The small molecule below binds the protein below.
Small molecule (SMILES): CC/C(=C(\c1ccc(O)cc1)c1ccc(OCCN(C)C)cc1)c1ccccc1

Binding-site contacts:
Ligand atom C14 contacts residue HIS219 of chain 1.D at 3.8 Å.
Ligand atom C21 contacts residue TRP78 of chain 1.D at 3.8 Å (hydrophobic).
Ligand atom N24 contacts residue ASP46 of chain 1.D at 2.6 Å (salt-bridge).
Ligand atom C12 contacts residue MET116 of chain 1.D at 3.8 Å (hydrophobic).
Ligand atom C6 contacts residue ALA45 of chain 1.D at 3.8 Å (hydrophobic).
Ligand atom C22 contacts residue LEU82 of chain 1.D at 4.0 Å (hydrophobic).
Ligand atom C24 contacts residue ASP46 of chain 1.D at 3.5 Å.
Ligand atom O20 contacts residue LEU220 of chain 1.D at 3.8 Å.
Ligand atom C5 contacts residue ALA45 of chain 1.D at 3.9 Å (hydrophobic).
Ligand atom C10 contacts residue LEU123 of chain 1.D at 3.6 Å (hydrophobic).
Ligand atom C23 contacts residue ASP46 of chain 1.D at 3.9 Å.
Ligand atom C24 contacts residue VAL228 of chain 1.D at 3.0 Å (hydrophobic).
Ligand atom C22 contacts residue ALA45 of chain 1.D at 3.5 Å (hydrophobic).
Ligand atom C24 contacts residue THR42 of chain 1.D at 3.7 Å.
Ligand atom C26 contacts residue ASN227 of chain 1.D at 3.7 Å.
Ligand atom C26 contacts residue ASP46 of chain 1.D at 3.1 Å.
Ligand atom C3 contacts residue LEU82 of chain 1.D at 3.8 Å (hydrophobic).
Ligand atom C19 contacts residue LEU220 of chain 1.D at 3.9 Å (hydrophobic).
Ligand atom O4 contacts residue ARG89 of chain 1.D at 3.4 Å (salt-bridge).
Ligand atom C5 contacts residue GLU48 of chain 1.D at 3.8 Å.
Ligand atom C25 contacts residue VAL228 of chain 1.D at 3.6 Å (hydrophobic).
Ligand atom C25 contacts residue TRP78 of chain 1.D at 3.7 Å (hydrophobic).
Ligand atom C19 contacts residue THR42 of chain 1.D at 3.8 Å.
Ligand atom C18 contacts residue LEU41 of chain 1.D at 3.9 Å (hydrophobic).
Ligand atom C21 contacts residue ALA45 of chain 1.D at 3.4 Å (hydrophobic).
Ligand atom C25 contacts residue ASP46 of chain 1.D at 3.3 Å.
Ligand atom C13 contacts residue MET116 of chain 1.D at 3.9 Å (hydrophobic).
Ligand atom C13 contacts residue MET38 of chain 1.D at 3.5 Å (hydrophobic).
Ligand atom C15 contacts residue GLY216 of chain 1.D at 3.7 Å.
Ligand atom C6 contacts residue LEU41 of chain 1.D at 3.5 Å (hydrophobic).
Ligand atom O4 contacts residue GLU48 of chain 1.D at 2.3 Å (salt-bridge).
Ligand atom C4 contacts residue GLU48 of chain 1.D at 3.4 Å.
Ligand atom C15 contacts residue LEU220 of chain 1.D at 3.9 Å (hydrophobic).
Ligand atom C23 contacts residue THR42 of chain 1.D at 3.5 Å.
Ligand atom C12 contacts residue LEU41 of chain 1.D at 4.0 Å (hydrophobic).
Ligand atom C22 contacts residue LEU79 of chain 1.D at 3.9 Å (hydrophobic).
Ligand atom C26 contacts residue VAL228 of chain 1.D at 3.1 Å (hydrophobic).
Ligand atom C25 contacts residue PRO230 of chain 1.D at 4.0 Å (hydrophobic).
Ligand atom C20 contacts residue ALA45 of chain 1.D at 3.9 Å (hydrophobic).
Ligand atom N24 contacts residue VAL228 of chain 1.D at 3.4 Å (h-bond).

Sequence of chain 1.D:
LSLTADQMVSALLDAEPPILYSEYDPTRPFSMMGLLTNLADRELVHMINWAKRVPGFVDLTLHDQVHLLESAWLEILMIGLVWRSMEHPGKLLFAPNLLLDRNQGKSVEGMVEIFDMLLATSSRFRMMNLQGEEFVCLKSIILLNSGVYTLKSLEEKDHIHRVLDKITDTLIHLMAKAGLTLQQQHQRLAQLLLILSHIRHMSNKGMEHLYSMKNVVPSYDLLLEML